Binding-site contacts:
Ligand atom C6 contacts residue THR311 of chain 2.A at 4.1 Å.
Ligand atom C3 contacts residue ASN31 of chain 2.A at 3.8 Å.
Ligand atom C6 contacts residue LEU52 of chain 2.B at 3.6 Å (hydrophobic).
Ligand atom O6 contacts residue LEU52 of chain 2.B at 3.4 Å.
Ligand atom C1 contacts residue ALA32 of chain 2.A at 4.2 Å (hydrophobic).
Ligand atom C7 contacts residue ASN31 of chain 2.A at 3.4 Å.
Ligand atom O7 contacts residue ASN31 of chain 2.A at 3.5 Å (h-bond).
Ligand atom C7 contacts residue THR33 of chain 2.A at 4.0 Å.
Ligand atom O5 contacts residue THR311 of chain 2.A at 3.1 Å (h-bond).
Ligand atom N2 contacts residue ASN31 of chain 2.A at 3.0 Å (h-bond).
Ligand atom C4 contacts residue ASN31 of chain 2.A at 4.2 Å.
Ligand atom C8 contacts residue ASN31 of chain 2.A at 4.2 Å.
Ligand atom C2 contacts residue ASN31 of chain 2.A at 2.5 Å.
Ligand atom O6 contacts residue ASN49 of chain 2.B at 4.3 Å.
Ligand atom C5 contacts residue ASN31 of chain 2.A at 3.7 Å.
Ligand atom C1 contacts residue ASN31 of chain 2.A at 1.4 Å.
Ligand atom C1 contacts residue THR311 of chain 2.A at 3.5 Å.
Ligand atom C5 contacts residue THR311 of chain 2.A at 4.2 Å.
Ligand atom C8 contacts residue THR33 of chain 2.A at 3.4 Å.
Ligand atom O5 contacts residue ASN31 of chain 2.A at 2.4 Å (h-bond).
Ligand atom O7 contacts residue THR33 of chain 2.A at 3.8 Å.

Sequence of chain 2.B:
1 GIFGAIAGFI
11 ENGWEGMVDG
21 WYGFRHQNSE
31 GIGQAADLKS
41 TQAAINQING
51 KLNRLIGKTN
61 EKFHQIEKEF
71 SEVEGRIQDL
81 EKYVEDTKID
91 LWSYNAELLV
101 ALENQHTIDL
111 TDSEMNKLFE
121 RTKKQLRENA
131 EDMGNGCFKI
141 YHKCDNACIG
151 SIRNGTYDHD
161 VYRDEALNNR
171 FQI

Sequence of chain 2.A:
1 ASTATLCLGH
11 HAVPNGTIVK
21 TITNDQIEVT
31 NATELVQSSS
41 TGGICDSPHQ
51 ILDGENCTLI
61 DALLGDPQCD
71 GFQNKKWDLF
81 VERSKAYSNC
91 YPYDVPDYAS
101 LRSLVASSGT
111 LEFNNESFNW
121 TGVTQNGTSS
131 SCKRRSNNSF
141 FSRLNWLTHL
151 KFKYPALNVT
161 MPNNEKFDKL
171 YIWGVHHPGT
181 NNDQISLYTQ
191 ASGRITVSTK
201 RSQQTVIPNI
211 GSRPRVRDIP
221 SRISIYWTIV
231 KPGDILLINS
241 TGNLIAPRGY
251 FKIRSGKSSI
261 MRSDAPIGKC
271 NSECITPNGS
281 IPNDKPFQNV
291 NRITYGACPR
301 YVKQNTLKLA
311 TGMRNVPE

This small molecule binds to this protein.
Small molecule (SMILES): CC(=O)N[C@H]1[C@@H](O[C@H]2[C@H](O)[C@@H](NC(C)=O)CO[C@@H]2CO)O[C@H](CO)[C@@H](O)[C@@H]1O